Binding-site contacts:
Ligand atom C17 contacts residue VAL180 of chain 1.A at 3.1 Å (hydrophobic).
Ligand atom O8 contacts residue ARG186 of chain 1.A at 3.6 Å.
Ligand atom C11 contacts residue PRO181 of chain 1.A at 3.1 Å (hydrophobic).
Ligand atom C19 contacts residue ALA128 of chain 1.A at 3.6 Å (hydrophobic).
Ligand atom N31 contacts residue ASP178 of chain 1.A at 2.8 Å (salt-bridge).
Ligand atom S7 contacts residue ARG186 of chain 1.A at 3.6 Å.
Ligand atom N31 contacts residue VAL155 of chain 1.A at 3.6 Å.
Ligand atom C27 contacts residue PHE112 of chain 1.A at 3.8 Å (hydrophobic).
Ligand atom N18 contacts residue TYR179 of chain 1.A at 3.7 Å.
Ligand atom C12 contacts residue VAL180 of chain 1.A at 3.0 Å (hydrophobic).
Ligand atom C30 contacts residue LYS130 of chain 1.A at 3.9 Å.
Ligand atom N18 contacts residue LEU233 of chain 1.A at 3.5 Å.
Ligand atom N31 contacts residue ALA128 of chain 1.A at 3.5 Å.
Ligand atom N18 contacts residue ASP178 of chain 1.A at 3.4 Å (salt-bridge).
Ligand atom C11 contacts residue THR183 of chain 1.A at 3.9 Å.
Ligand atom C12 contacts residue PRO181 of chain 1.A at 3.7 Å (hydrophobic).
Ligand atom O9 contacts residue GLU182 of chain 1.A at 3.5 Å (salt-bridge).
Ligand atom N31 contacts residue LEU177 of chain 1.A at 3.8 Å.
Ligand atom O9 contacts residue THR183 of chain 1.A at 3.6 Å.
Ligand atom N18 contacts residue VAL180 of chain 1.A at 3.4 Å (h-bond).
Ligand atom C19 contacts residue LEU233 of chain 1.A at 3.6 Å (hydrophobic).
Ligand atom C27 contacts residue ASP245 of chain 1.A at 3.9 Å.
Ligand atom N29 contacts residue ASP245 of chain 1.A at 3.6 Å (salt-bridge).
Ligand atom O23 contacts residue LEU177 of chain 1.A at 3.4 Å.
Ligand atom C16 contacts residue LEU233 of chain 1.A at 3.8 Å (hydrophobic).
Ligand atom C16 contacts residue VAL180 of chain 1.A at 3.9 Å (hydrophobic).
Ligand atom C6 contacts residue PRO181 of chain 1.A at 3.5 Å (hydrophobic).
Ligand atom C11 contacts residue VAL180 of chain 1.A at 3.9 Å (hydrophobic).
Ligand atom C25 contacts residue VAL115 of chain 1.A at 3.8 Å (hydrophobic).
Ligand atom C28 contacts residue LYS130 of chain 1.A at 3.3 Å.
Ligand atom C10 contacts residue THR183 of chain 1.A at 3.7 Å.
Ligand atom C20 contacts residue LEU233 of chain 1.A at 3.9 Å (hydrophobic).
Ligand atom C28 contacts residue ASP245 of chain 1.A at 3.3 Å.
Ligand atom C17 contacts residue LEU233 of chain 1.A at 3.7 Å (hydrophobic).
Ligand atom C19 contacts residue ASP178 of chain 1.A at 3.6 Å.
Ligand atom N18 contacts residue ALA128 of chain 1.A at 3.8 Å.
Ligand atom N29 contacts residue LYS130 of chain 1.A at 2.9 Å (salt-bridge).
Ligand atom C13 contacts residue VAL180 of chain 1.A at 3.9 Å (hydrophobic).
Ligand atom C17 contacts residue TYR179 of chain 1.A at 3.7 Å (hydrophobic).
Ligand atom O9 contacts residue ARG186 of chain 1.A at 3.0 Å.

This small molecule binds to this protein.
Small molecule (SMILES): CN1CCN(S(=O)(=O)c2ccc(-c3cnc(N)c(C(=O)Nc4cccnc4)n3)cc2)CC1

Sequence of chain 1.A:
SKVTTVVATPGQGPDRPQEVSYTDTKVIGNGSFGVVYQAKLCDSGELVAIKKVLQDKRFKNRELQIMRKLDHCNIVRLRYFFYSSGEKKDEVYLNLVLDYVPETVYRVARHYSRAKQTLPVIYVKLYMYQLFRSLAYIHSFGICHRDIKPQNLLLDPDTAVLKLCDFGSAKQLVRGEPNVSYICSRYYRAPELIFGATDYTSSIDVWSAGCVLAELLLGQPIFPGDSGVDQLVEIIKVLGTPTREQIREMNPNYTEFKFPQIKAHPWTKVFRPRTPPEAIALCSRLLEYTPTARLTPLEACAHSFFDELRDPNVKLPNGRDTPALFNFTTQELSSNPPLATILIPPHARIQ